Binding-site contacts:
Ligand atom C6 contacts residue TYR151 of chain 1.B at 3.5 Å (hydrophobic).
Ligand atom C4 contacts residue ILE141 of chain 1.B at 3.5 Å (hydrophobic).
Ligand atom C3 contacts residue PHE100 of chain 1.B at 3.8 Å (hydrophobic).
Ligand atom CB contacts residue SER142 of chain 1.B at 3.2 Å.
Ligand atom C contacts residue GLN99 of chain 1.B at 3.5 Å.
Ligand atom CE2 contacts residue VAL168 of chain 1.B at 3.5 Å (hydrophobic).
Ligand atom CA contacts residue SER142 of chain 1.B at 3.7 Å.
Ligand atom C7 contacts residue VAL97 of chain 1.B at 3.8 Å (hydrophobic).
Ligand atom O contacts residue PHE40 of chain 1.B at 3.8 Å.
Ligand atom OL contacts residue GLN99 of chain 1.B at 3.4 Å (h-bond).
Ligand atom C contacts residue TYR29 of chain 1.B at 3.1 Å (hydrophobic).
Ligand atom CD1 contacts residue TYR165 of chain 1.B at 3.8 Å (hydrophobic).
Ligand atom CE1 contacts residue PRO171 of chain 1.B at 3.2 Å (hydrophobic).
Ligand atom CE1 contacts residue ASN144 of chain 1.B at 3.5 Å.
Ligand atom O2 contacts residue TYR29 of chain 1.B at 2.2 Å (h-bond).
Ligand atom C10 contacts residue PHE156 of chain 1.B at 3.7 Å (hydrophobic).
Ligand atom CE1 contacts residue ILE143 of chain 1.B at 3.6 Å (hydrophobic).
Ligand atom O contacts residue GLN99 of chain 1.B at 3.6 Å.
Ligand atom OH contacts residue PRO171 of chain 1.B at 2.8 Å (h-bond).
Ligand atom C6 contacts residue ILE141 of chain 1.B at 3.8 Å (hydrophobic).
Ligand atom O contacts residue VAL98 of chain 1.B at 3.4 Å.
Ligand atom CZ contacts residue PRO171 of chain 1.B at 3.4 Å (hydrophobic).
Ligand atom CE2 contacts residue TYR34 of chain 1.B at 3.6 Å (hydrophobic).
Ligand atom OH contacts residue ASN144 of chain 1.B at 2.6 Å (h-bond).
Ligand atom C4 contacts residue TYR151 of chain 1.B at 3.4 Å (hydrophobic).
Ligand atom CA contacts residue TYR29 of chain 1.B at 3.4 Å (hydrophobic).
Ligand atom C8 contacts residue PHE124 of chain 1.B at 3.7 Å (hydrophobic).
Ligand atom CG contacts residue SER142 of chain 1.B at 3.5 Å.
Ligand atom CZ contacts residue ASN144 of chain 1.B at 3.7 Å.
Ligand atom N contacts residue SER142 of chain 1.B at 3.1 Å (h-bond).
Ligand atom C5 contacts residue VAL97 of chain 1.B at 3.7 Å (hydrophobic).
Ligand atom OL contacts residue PHE100 of chain 1.B at 3.5 Å (h-bond).
Ligand atom O2 contacts residue GLN99 of chain 1.B at 3.0 Å (h-bond).
Ligand atom C5 contacts residue ILE141 of chain 1.B at 3.7 Å (hydrophobic).
Ligand atom CD1 contacts residue SER142 of chain 1.B at 3.2 Å.
Ligand atom OH contacts residue TYR34 of chain 1.B at 3.8 Å.
Ligand atom OH contacts residue ALA170 of chain 1.B at 3.4 Å.
Ligand atom C2 contacts residue ILE143 of chain 1.B at 3.6 Å (hydrophobic).
Ligand atom C11 contacts residue PHE124 of chain 1.B at 3.9 Å (hydrophobic).
Ligand atom OL contacts residue VAL98 of chain 1.B at 3.7 Å.

Sequence of chain 1.B:
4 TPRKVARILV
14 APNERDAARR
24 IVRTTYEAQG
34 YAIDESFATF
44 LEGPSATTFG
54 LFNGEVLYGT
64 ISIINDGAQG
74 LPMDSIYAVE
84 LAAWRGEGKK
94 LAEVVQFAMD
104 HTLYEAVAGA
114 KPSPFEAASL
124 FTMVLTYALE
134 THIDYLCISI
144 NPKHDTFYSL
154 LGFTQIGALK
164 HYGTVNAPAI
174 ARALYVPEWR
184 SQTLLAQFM

The small molecule below binds the protein below.
Small molecule (SMILES): CCCCCCCCCCCC(=O)N[C@@H](Cc1ccc(O)cc1)C(=O)O